Binding-site contacts:
Ligand atom C4' contacts residue LCV1 of chain 1.C at 0.2 Å.
Ligand atom P3 contacts residue LCV1 of chain 1.C at 0.6 Å.
Ligand atom O4' contacts residue LCV1 of chain 1.C at 0.6 Å (h-bond).
Ligand atom O7 contacts residue LCV1 of chain 1.C at 0.5 Å (h-bond).
Ligand atom SS4 contacts residue LCV1 of chain 1.C at 0.5 Å (h-bond).
Ligand atom C1' contacts residue LCV1 of chain 1.C at 0.5 Å.
Ligand atom OS5 contacts residue LCV1 of chain 1.C at 0.9 Å.
Ligand atom CPB contacts residue LCV1 of chain 1.C at 0.8 Å.
Ligand atom O33 contacts residue LCV1 of chain 1.C at 0.9 Å (h-bond).
Ligand atom CS1 contacts residue LCV1 of chain 1.C at 0.9 Å.
Ligand atom C2' contacts residue LCV1 of chain 1.C at 0.3 Å.
Ligand atom CPA contacts residue LCV1 of chain 1.C at 0.2 Å.
Ligand atom OS1 contacts residue LCV1 of chain 1.C at 0.7 Å (h-bond).
Ligand atom OP2 contacts residue LCV1 of chain 1.C at 0.3 Å (h-bond).
Ligand atom CP7 contacts residue LCV1 of chain 1.C at 0.4 Å.
Ligand atom O6 contacts residue LCV1 of chain 1.C at 0.2 Å (h-bond).
Ligand atom O3' contacts residue LCV1 of chain 1.C at 0.4 Å (h-bond).
Ligand atom CP6 contacts residue LCV1 of chain 1.C at 0.3 Å.
Ligand atom O56 contacts residue LCV1 of chain 1.C at 1.0 Å (h-bond).
Ligand atom OPS contacts residue LCV1 of chain 1.C at 0.4 Å (h-bond).
Ligand atom O2' contacts residue LCV1 of chain 1.C at 0.5 Å (h-bond).
Ligand atom C5' contacts residue LCV1 of chain 1.C at 0.3 Å.
Ligand atom CS2 contacts residue LCV1 of chain 1.C at 1.1 Å.
Ligand atom NP1 contacts residue LCV1 of chain 1.C at 0.8 Å (h-bond).
Ligand atom OP1 contacts residue LCV1 of chain 1.C at 0.8 Å (h-bond).
Ligand atom CP9 contacts residue LCV1 of chain 1.C at 0.5 Å.
Ligand atom O32 contacts residue LCV1 of chain 1.C at 0.5 Å (h-bond).
Ligand atom CP3 contacts residue LCV1 of chain 1.C at 0.3 Å.
Ligand atom O5' contacts residue LCV1 of chain 1.C at 0.8 Å (h-bond).
Ligand atom OP3 contacts residue LCV1 of chain 1.C at 0.7 Å (h-bond).
Ligand atom O22 contacts residue LCV1 of chain 1.C at 0.4 Å (h-bond).
Ligand atom OS4 contacts residue LCV1 of chain 1.C at 0.6 Å (h-bond).
Ligand atom CP5 contacts residue LCV1 of chain 1.C at 0.3 Å.
Ligand atom C3' contacts residue LCV1 of chain 1.C at 0.3 Å.
Ligand atom CP8 contacts residue LCV1 of chain 1.C at 0.6 Å.
Ligand atom P1 contacts residue LCV1 of chain 1.C at 0.8 Å.
Ligand atom NP2 contacts residue LCV1 of chain 1.C at 0.3 Å (h-bond).
Ligand atom CP1 contacts residue LCV1 of chain 1.C at 0.7 Å.
Ligand atom O31 contacts residue LCV1 of chain 1.C at 0.8 Å (h-bond).
Ligand atom CP4 contacts residue LCV1 of chain 1.C at 0.1 Å.

Sequence of chain 1.A:
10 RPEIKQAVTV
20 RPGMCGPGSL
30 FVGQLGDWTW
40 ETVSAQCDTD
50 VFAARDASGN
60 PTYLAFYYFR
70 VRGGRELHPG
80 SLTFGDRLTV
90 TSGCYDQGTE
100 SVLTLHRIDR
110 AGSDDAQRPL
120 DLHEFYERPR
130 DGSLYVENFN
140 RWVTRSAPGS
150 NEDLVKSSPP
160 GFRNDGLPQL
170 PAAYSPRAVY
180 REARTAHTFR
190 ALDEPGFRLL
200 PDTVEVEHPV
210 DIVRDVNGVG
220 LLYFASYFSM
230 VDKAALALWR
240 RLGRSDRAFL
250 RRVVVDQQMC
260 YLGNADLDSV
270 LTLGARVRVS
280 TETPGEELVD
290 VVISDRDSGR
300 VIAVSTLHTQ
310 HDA

This small molecule binds to this protein.
Small molecule (SMILES): C[C@H](C(=O)OCCNC(=O)CCNC(=O)[C@H](O)C(C)(C)COP(=O)(O)OP(=O)(O)OC[C@H]1O[C@@H](n2cnc3c(N)ncnc32)[C@H](O)[C@@H]1OP(=O)(O)O)S(=O)(=O)O

Sequence of chain 2.A:
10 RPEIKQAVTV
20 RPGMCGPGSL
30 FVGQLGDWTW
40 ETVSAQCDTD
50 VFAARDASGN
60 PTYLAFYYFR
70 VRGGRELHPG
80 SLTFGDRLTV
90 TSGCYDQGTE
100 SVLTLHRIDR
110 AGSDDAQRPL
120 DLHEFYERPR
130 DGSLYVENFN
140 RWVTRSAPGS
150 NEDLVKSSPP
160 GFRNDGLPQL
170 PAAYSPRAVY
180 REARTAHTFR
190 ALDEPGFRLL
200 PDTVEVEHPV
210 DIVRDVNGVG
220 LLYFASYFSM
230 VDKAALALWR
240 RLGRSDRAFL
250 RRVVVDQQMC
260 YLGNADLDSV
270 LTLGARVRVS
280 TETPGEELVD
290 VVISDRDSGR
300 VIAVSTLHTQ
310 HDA